The protein below binds the small molecule below.
Small molecule (SMILES): O=c1[nH]c(=O)n([C@@H]2O[C@H](CO)[C@@H](O)[C@H]2O)cc1F

Sequence of chain 1.A:
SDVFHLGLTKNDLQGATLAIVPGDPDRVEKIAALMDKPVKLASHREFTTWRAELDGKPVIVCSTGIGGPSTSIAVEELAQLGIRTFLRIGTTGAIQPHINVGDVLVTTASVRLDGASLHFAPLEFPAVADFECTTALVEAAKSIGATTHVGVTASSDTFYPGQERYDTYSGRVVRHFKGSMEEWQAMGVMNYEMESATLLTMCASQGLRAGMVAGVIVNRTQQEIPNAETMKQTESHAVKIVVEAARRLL

Sequence of chain 1.B:
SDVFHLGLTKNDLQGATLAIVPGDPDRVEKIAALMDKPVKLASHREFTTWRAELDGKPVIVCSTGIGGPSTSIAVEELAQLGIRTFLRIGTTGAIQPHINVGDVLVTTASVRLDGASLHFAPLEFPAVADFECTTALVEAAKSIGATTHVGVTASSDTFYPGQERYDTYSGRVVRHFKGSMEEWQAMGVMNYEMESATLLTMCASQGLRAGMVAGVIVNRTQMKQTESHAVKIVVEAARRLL

Binding-site contacts:
Ligand atom O2' contacts residue GLU201 of chain 1.B at 2.7 Å (salt-bridge).
Ligand atom O4' contacts residue SO41 of chain 1.F at 3.2 Å (h-bond).
Ligand atom N1 contacts residue THR97 of chain 1.B at 3.5 Å (h-bond).
Ligand atom O2 contacts residue MET200 of chain 1.B at 3.0 Å.
Ligand atom O2' contacts residue ARG94 of chain 1.B at 3.1 Å (salt-bridge).
Ligand atom F5 contacts residue GLY99 of chain 1.B at 3.4 Å.
Ligand atom O4' contacts residue THR97 of chain 1.B at 2.9 Å (h-bond).
Ligand atom C3' contacts residue GLU201 of chain 1.B at 3.7 Å.
Ligand atom O2' contacts residue MET200 of chain 1.B at 2.9 Å (h-bond).
Ligand atom O3' contacts residue ILE72 of chain 1.B at 3.6 Å.
Ligand atom O2 contacts residue GLN169 of chain 1.B at 3.0 Å (h-bond).
Ligand atom C2 contacts residue GLN169 of chain 1.B at 3.7 Å.
Ligand atom O2' contacts residue SO41 of chain 1.F at 2.9 Å (h-bond).
Ligand atom F5 contacts residue ILE223 of chain 1.B at 3.3 Å.
Ligand atom C5' contacts residue PHE165 of chain 1.B at 3.6 Å (hydrophobic).
Ligand atom O3' contacts residue GLU201 of chain 1.B at 2.8 Å (salt-bridge).
Ligand atom N3 contacts residue TYR198 of chain 1.B at 3.7 Å.
Ligand atom C2' contacts residue MET200 of chain 1.B at 3.3 Å (hydrophobic).
Ligand atom O2 contacts residue GLU199 of chain 1.B at 3.4 Å.
Ligand atom F5 contacts residue THR98 of chain 1.B at 3.2 Å.
Ligand atom C5 contacts residue THR98 of chain 1.B at 3.5 Å.
Ligand atom C4 contacts residue GLY99 of chain 1.B at 3.6 Å.
Ligand atom C4 contacts residue GLN169 of chain 1.B at 3.6 Å.
Ligand atom C2' contacts residue SO41 of chain 1.F at 3.5 Å.
Ligand atom C4 contacts residue PHE165 of chain 1.B at 3.7 Å (hydrophobic).
Ligand atom N3 contacts residue GLN169 of chain 1.B at 2.9 Å (h-bond).
Ligand atom C1' contacts residue SO41 of chain 1.F at 3.4 Å.
Ligand atom C6 contacts residue THR97 of chain 1.B at 3.4 Å.
Ligand atom C5 contacts residue GLY99 of chain 1.B at 3.5 Å.
Ligand atom C5' contacts residue HIS11 of chain 1.A at 3.5 Å.
Ligand atom O3' contacts residue SO41 of chain 1.F at 2.8 Å (h-bond).
Ligand atom C1' contacts residue THR97 of chain 1.B at 3.1 Å.
Ligand atom O5' contacts residue HIS11 of chain 1.A at 2.6 Å (h-bond).
Ligand atom N3 contacts residue PHE165 of chain 1.B at 3.5 Å.
Ligand atom O4 contacts residue GLN169 of chain 1.B at 3.5 Å (h-bond).
Ligand atom C6 contacts residue THR98 of chain 1.B at 3.5 Å.
Ligand atom O4 contacts residue ARG171 of chain 1.B at 3.1 Å (salt-bridge).
Ligand atom O4 contacts residue GLY99 of chain 1.B at 3.6 Å.
Ligand atom C4' contacts residue SO41 of chain 1.F at 3.7 Å.
Ligand atom F5 contacts residue VAL224 of chain 1.B at 3.6 Å.